Binding-site contacts:
Ligand atom C3 contacts residue GLN43 of chain 1.F at 3.5 Å.
Ligand atom O1 contacts residue ILE122 of chain 1.F at 3.9 Å.
Ligand atom O2 contacts residue ILE122 of chain 1.F at 3.9 Å.
Ligand atom O2 contacts residue PHE97 of chain 1.F at 3.9 Å.
Ligand atom C1 contacts residue NAD1 of chain 1.Y at 4.4 Å.
Ligand atom C1 contacts residue PHE97 of chain 1.F at 4.1 Å (hydrophobic).
Ligand atom O2 contacts residue GLN43 of chain 1.F at 3.9 Å.
Ligand atom O1 contacts residue ALA69 of chain 1.F at 4.0 Å.
Ligand atom C2 contacts residue PHE97 of chain 1.F at 4.3 Å (hydrophobic).
Ligand atom C4 contacts residue PHE97 of chain 1.F at 4.2 Å (hydrophobic).
Ligand atom C2 contacts residue GLN43 of chain 1.F at 3.6 Å.
Ligand atom O4 contacts residue PHE97 of chain 1.F at 3.8 Å.
Ligand atom O3 contacts residue PHE97 of chain 1.F at 4.0 Å.
Ligand atom O3 contacts residue GLN43 of chain 1.F at 2.7 Å (h-bond).
Ligand atom O2 contacts residue NAD1 of chain 1.Y at 2.8 Å (h-bond).
Ligand atom C4 contacts residue GLN43 of chain 1.F at 4.2 Å.
Ligand atom C3 contacts residue NAD1 of chain 1.Y at 4.2 Å.
Ligand atom C2 contacts residue NAD1 of chain 1.Y at 3.5 Å.
Ligand atom O1 contacts residue NAD1 of chain 1.Y at 4.0 Å.
Ligand atom O5 contacts residue PHE97 of chain 1.F at 4.2 Å.
Ligand atom C5 contacts residue PHE97 of chain 1.F at 4.2 Å (hydrophobic).
Ligand atom O3 contacts residue NAD1 of chain 1.Y at 3.4 Å (h-bond).
Ligand atom C3 contacts residue PHE97 of chain 1.F at 3.9 Å (hydrophobic).

Sequence of chain 1.F:
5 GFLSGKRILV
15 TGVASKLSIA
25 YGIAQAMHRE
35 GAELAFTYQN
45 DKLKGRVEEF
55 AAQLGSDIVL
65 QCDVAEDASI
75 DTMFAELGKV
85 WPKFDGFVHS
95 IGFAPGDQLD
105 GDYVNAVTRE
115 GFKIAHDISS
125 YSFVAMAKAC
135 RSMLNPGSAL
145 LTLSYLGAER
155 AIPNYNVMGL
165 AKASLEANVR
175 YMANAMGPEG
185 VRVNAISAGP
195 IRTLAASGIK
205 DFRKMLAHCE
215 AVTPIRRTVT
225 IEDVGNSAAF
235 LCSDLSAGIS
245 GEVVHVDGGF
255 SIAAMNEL

The small molecule below binds the protein below.
Small molecule (SMILES): OC[C@H]1O[C@H](O)[C@H](O)[C@@H](O)[C@@H]1O